Binding-site contacts:
Ligand atom C7 contacts residue GLN322 of chain 49.E at 3.9 Å.
Ligand atom O7 contacts residue GLN322 of chain 49.E at 4.4 Å.
Ligand atom O5 contacts residue THR315 of chain 49.E at 3.9 Å.
Ligand atom C5 contacts residue THR315 of chain 49.E at 4.0 Å.
Ligand atom C3 contacts residue ASN313 of chain 49.E at 3.8 Å.
Ligand atom C1 contacts residue ASN313 of chain 49.E at 1.4 Å.
Ligand atom C2 contacts residue ASN313 of chain 49.E at 2.4 Å.
Ligand atom C5 contacts residue ASN313 of chain 49.E at 3.6 Å.
Ligand atom O7 contacts residue ASN313 of chain 49.E at 3.6 Å.
Ligand atom O5 contacts residue ASN313 of chain 49.E at 2.3 Å (h-bond).
Ligand atom C6 contacts residue THR315 of chain 49.E at 3.8 Å.
Ligand atom N2 contacts residue GLN322 of chain 49.E at 4.5 Å.
Ligand atom N2 contacts residue ASN313 of chain 49.E at 3.0 Å (h-bond).
Ligand atom C7 contacts residue ASN313 of chain 49.E at 3.5 Å.
Ligand atom C8 contacts residue GLN322 of chain 49.E at 3.2 Å.
Ligand atom C4 contacts residue ASN313 of chain 49.E at 4.2 Å.

Sequence of chain 49.E:
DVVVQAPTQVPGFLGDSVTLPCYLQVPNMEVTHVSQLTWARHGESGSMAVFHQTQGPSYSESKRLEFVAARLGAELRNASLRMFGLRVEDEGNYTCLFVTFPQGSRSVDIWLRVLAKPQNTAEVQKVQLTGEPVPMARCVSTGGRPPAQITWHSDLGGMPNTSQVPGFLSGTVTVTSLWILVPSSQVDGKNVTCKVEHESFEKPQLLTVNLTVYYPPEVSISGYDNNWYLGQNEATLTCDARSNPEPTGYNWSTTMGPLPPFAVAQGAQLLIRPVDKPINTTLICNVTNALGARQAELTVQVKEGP

The protein below binds the small molecule below.
Small molecule (SMILES): CC(=O)N[C@@H]1[C@@H](O)[C@H](O)[C@@H](CO)O[C@H]1O